Binding-site contacts:
Ligand atom N contacts residue GLY194 of chain 1.A at 4.3 Å.
Ligand atom C2 contacts residue CYS173 of chain 1.A at 4.1 Å (hydrophobic).
Ligand atom C2 contacts residue CYS197 of chain 1.A at 4.1 Å (hydrophobic).
Ligand atom C3 contacts residue CYS197 of chain 1.A at 4.3 Å (hydrophobic).
Ligand atom C4 contacts residue SO41 of chain 1.C at 3.7 Å.
Ligand atom C5 contacts residue SER177 of chain 1.A at 3.5 Å.
Ligand atom C1 contacts residue GLY196 of chain 1.A at 4.5 Å.
Ligand atom N contacts residue CYS173 of chain 1.A at 4.4 Å.
Ligand atom C2 contacts residue TRP193 of chain 1.A at 4.1 Å (hydrophobic).
Ligand atom C6 contacts residue SER192 of chain 1.A at 4.5 Å.
Ligand atom C2 contacts residue GLY196 of chain 1.A at 3.4 Å.
Ligand atom C2 contacts residue SER172 of chain 1.A at 3.8 Å.
Ligand atom C6 contacts residue SER172 of chain 1.A at 3.6 Å.
Ligand atom C6 contacts residue VAL191 of chain 1.A at 3.6 Å (hydrophobic).
Ligand atom C3 contacts residue GLN174 of chain 1.A at 3.2 Å.
Ligand atom C1 contacts residue GLY194 of chain 1.A at 4.0 Å.
Ligand atom C2 contacts residue GLN174 of chain 1.A at 4.3 Å.
Ligand atom N contacts residue GLY204 of chain 1.A at 3.8 Å.
Ligand atom C3 contacts residue GLY196 of chain 1.A at 4.1 Å.
Ligand atom C1 contacts residue SER172 of chain 1.A at 3.5 Å.
Ligand atom C5 contacts residue VAL191 of chain 1.A at 3.9 Å (hydrophobic).
Ligand atom C5 contacts residue TRP193 of chain 1.A at 4.2 Å (hydrophobic).
Ligand atom C4 contacts residue SER177 of chain 1.A at 4.0 Å.
Ligand atom C2 contacts residue GLY194 of chain 1.A at 3.8 Å.
Ligand atom C4 contacts residue CYS173 of chain 1.A at 3.9 Å (hydrophobic).
Ligand atom C5 contacts residue SER192 of chain 1.A at 4.2 Å.
Ligand atom C4 contacts residue TRP193 of chain 1.A at 4.5 Å (hydrophobic).
Ligand atom C6 contacts residue TRP193 of chain 1.A at 4.1 Å (hydrophobic).
Ligand atom C1 contacts residue CYS173 of chain 1.A at 4.1 Å (hydrophobic).
Ligand atom N contacts residue TRP193 of chain 1.A at 3.7 Å.
Ligand atom C5 contacts residue GLN174 of chain 1.A at 4.4 Å.
Ligand atom C3 contacts residue GLY194 of chain 1.A at 4.2 Å.
Ligand atom N contacts residue ASP171 of chain 1.A at 3.5 Å (salt-bridge).
Ligand atom C5 contacts residue CYS173 of chain 1.A at 3.8 Å (hydrophobic).
Ligand atom C6 contacts residue CYS173 of chain 1.A at 4.2 Å (hydrophobic).
Ligand atom C3 contacts residue CYS173 of chain 1.A at 4.1 Å (hydrophobic).
Ligand atom N contacts residue SER172 of chain 1.A at 3.1 Å (h-bond).
Ligand atom C4 contacts residue GLN174 of chain 1.A at 3.7 Å.
Ligand atom C5 contacts residue SO41 of chain 1.C at 4.0 Å.
Ligand atom C1 contacts residue TRP193 of chain 1.A at 3.8 Å (hydrophobic).

Sequence of chain 1.A:
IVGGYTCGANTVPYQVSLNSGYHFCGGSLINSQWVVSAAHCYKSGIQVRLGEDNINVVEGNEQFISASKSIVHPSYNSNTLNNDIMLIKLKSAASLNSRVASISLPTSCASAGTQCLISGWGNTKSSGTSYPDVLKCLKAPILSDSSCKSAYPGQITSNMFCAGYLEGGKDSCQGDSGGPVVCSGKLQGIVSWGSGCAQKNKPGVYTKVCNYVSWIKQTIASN

A protein and the small-molecule ligand that binds it are described below.
Small molecule (SMILES): Nc1ccccc1